Sequence of chain 1.F:
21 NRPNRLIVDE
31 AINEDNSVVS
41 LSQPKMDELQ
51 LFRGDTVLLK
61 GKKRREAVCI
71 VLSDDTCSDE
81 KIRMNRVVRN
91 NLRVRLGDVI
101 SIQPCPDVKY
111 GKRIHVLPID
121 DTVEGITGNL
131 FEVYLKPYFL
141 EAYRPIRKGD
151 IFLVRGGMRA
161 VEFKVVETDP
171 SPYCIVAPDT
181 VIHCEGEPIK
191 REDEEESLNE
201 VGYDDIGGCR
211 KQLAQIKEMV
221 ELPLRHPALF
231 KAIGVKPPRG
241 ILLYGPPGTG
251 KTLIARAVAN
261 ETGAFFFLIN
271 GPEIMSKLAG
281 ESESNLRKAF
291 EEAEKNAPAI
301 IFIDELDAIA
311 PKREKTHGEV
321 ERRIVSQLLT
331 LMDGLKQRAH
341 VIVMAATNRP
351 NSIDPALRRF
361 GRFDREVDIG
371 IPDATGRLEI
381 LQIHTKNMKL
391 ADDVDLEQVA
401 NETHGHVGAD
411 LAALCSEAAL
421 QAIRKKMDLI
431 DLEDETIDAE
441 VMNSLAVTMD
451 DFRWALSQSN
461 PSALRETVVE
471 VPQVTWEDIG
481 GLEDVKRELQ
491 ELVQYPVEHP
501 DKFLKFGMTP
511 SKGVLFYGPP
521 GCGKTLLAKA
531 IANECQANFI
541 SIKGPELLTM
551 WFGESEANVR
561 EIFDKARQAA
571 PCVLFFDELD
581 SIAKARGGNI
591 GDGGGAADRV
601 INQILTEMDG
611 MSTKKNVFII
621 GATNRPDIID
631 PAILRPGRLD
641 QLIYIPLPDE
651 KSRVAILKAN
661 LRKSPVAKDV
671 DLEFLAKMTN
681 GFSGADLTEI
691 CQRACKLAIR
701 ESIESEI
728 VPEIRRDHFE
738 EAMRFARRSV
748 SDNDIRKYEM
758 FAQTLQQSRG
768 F

The protein below binds the small molecule below.
Small molecule (SMILES): Nc1ncnc2c1ncn2[C@@H]1O[C@H](COP(=O)(O)OP(=O)(O)OP(O)(O)=S)[C@@H](O)[C@H]1O

Binding-site contacts:
Ligand atom C8 contacts residue GLY521 of chain 1.F at 3.2 Å.
Ligand atom N1 contacts residue ILE479 of chain 1.F at 3.4 Å.
Ligand atom PG contacts residue ARG766 of chain 1.E at 3.7 Å.
Ligand atom O4' contacts residue ALA685 of chain 1.F at 3.5 Å.
Ligand atom C4 contacts residue LEU526 of chain 1.F at 3.6 Å (hydrophobic).
Ligand atom S1G contacts residue ASN624 of chain 1.F at 2.8 Å (h-bond).
Ligand atom O3A contacts residue GLY523 of chain 1.F at 3.1 Å (h-bond).
Ligand atom O1A contacts residue THR525 of chain 1.F at 2.8 Å (h-bond).
Ligand atom O2A contacts residue GLY523 of chain 1.F at 3.0 Å.
Ligand atom O2B contacts residue GLY521 of chain 1.F at 2.4 Å (h-bond).
Ligand atom O2B contacts residue LYS524 of chain 1.F at 3.5 Å (salt-bridge).
Ligand atom O2B contacts residue CYS522 of chain 1.F at 3.3 Å (h-bond).
Ligand atom S1G contacts residue ARG766 of chain 1.E at 2.9 Å (salt-bridge).
Ligand atom PB contacts residue MG1 of chain 1.X at 3.5 Å.
Ligand atom C8 contacts residue GLY684 of chain 1.F at 3.4 Å.
Ligand atom O2A contacts residue LYS524 of chain 1.F at 3.6 Å (salt-bridge).
Ligand atom N1 contacts residue GLY480 of chain 1.F at 3.2 Å (h-bond).
Ligand atom O2G contacts residue GLY521 of chain 1.F at 2.8 Å.
Ligand atom N7 contacts residue CYS522 of chain 1.F at 3.6 Å.
Ligand atom O2' contacts residue THR688 of chain 1.F at 3.0 Å (h-bond).
Ligand atom O1B contacts residue LYS524 of chain 1.F at 3.2 Å.
Ligand atom N9 contacts residue GLY684 of chain 1.F at 3.7 Å.
Ligand atom O2B contacts residue PRO520 of chain 1.F at 3.5 Å.
Ligand atom O1B contacts residue MG1 of chain 1.X at 3.4 Å.
Ligand atom N7 contacts residue GLY523 of chain 1.F at 3.5 Å (h-bond).
Ligand atom O2A contacts residue THR525 of chain 1.F at 3.5 Å (h-bond).
Ligand atom O2A contacts residue LEU526 of chain 1.F at 3.2 Å.
Ligand atom O3A contacts residue LYS524 of chain 1.F at 3.5 Å (salt-bridge).
Ligand atom N6 contacts residue GLY480 of chain 1.F at 3.0 Å (h-bond).
Ligand atom O3G contacts residue ARG766 of chain 1.E at 3.5 Å (salt-bridge).
Ligand atom S1G contacts residue GLY521 of chain 1.F at 3.6 Å.
Ligand atom O1B contacts residue THR525 of chain 1.F at 3.1 Å (h-bond).
Ligand atom O3G contacts residue ARG635 of chain 1.E at 3.0 Å.
Ligand atom PG contacts residue MG1 of chain 1.X at 3.5 Å.
Ligand atom C2 contacts residue ASP478 of chain 1.F at 3.7 Å.
Ligand atom O3G contacts residue MG1 of chain 1.X at 3.4 Å.
Ligand atom N3 contacts residue LEU526 of chain 1.F at 3.5 Å.
Ligand atom O1A contacts residue MG1 of chain 1.X at 2.6 Å.
Ligand atom O3B contacts residue MG1 of chain 1.X at 2.5 Å.
Ligand atom C8 contacts residue ALA685 of chain 1.F at 3.5 Å (hydrophobic).

Sequence of chain 1.E:
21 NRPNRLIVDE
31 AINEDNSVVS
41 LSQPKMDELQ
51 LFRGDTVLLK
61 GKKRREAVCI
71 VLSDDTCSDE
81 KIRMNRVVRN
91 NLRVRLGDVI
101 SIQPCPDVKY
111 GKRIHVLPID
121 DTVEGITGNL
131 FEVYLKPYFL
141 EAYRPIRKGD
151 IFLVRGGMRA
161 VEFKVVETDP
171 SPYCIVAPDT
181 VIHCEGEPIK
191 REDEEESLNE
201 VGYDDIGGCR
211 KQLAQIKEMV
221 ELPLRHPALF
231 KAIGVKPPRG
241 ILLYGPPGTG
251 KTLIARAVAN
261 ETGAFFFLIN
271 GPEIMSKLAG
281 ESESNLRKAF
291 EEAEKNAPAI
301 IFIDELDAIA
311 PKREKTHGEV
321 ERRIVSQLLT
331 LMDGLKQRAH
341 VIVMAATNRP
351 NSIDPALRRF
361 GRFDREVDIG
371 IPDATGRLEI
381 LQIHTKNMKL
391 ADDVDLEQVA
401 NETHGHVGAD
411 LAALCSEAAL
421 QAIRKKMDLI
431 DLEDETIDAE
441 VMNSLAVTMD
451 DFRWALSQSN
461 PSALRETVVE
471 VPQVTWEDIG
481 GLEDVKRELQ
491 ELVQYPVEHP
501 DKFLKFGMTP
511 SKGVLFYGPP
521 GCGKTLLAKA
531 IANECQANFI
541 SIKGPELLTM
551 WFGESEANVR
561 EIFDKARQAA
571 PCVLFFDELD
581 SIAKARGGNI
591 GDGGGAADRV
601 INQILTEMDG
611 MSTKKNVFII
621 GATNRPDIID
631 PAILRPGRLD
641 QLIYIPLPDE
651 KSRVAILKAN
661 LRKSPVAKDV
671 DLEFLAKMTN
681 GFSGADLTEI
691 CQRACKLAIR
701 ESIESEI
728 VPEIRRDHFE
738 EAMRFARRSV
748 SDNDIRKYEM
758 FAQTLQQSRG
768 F